A small-molecule ligand and the protein it binds are described below.
Small molecule (SMILES): CC(C)C[C@H]1C(=O)O[Cu]2<-N1=Cc1ccccc1O2

Sequence of chain 1.A:
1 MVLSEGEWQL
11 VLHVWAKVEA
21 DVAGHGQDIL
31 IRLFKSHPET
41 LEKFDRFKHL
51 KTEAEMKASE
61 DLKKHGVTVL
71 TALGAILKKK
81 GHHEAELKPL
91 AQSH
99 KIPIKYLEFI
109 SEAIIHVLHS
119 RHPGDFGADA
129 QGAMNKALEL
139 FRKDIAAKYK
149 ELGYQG

Binding-site contacts:
Ligand atom C2 contacts residue ILE100 of chain 1.A at 3.9 Å (hydrophobic).
Ligand atom C5 contacts residue LEU33 of chain 1.A at 3.0 Å (hydrophobic).
Ligand atom C5 contacts residue PHE44 of chain 1.A at 3.5 Å (hydrophobic).
Ligand atom C12 contacts residue ALA72 of chain 1.A at 4.2 Å (hydrophobic).
Ligand atom O1 contacts residue VAL69 of chain 1.A at 4.2 Å.
Ligand atom C16 contacts residue ILE108 of chain 1.A at 4.2 Å (hydrophobic).
Ligand atom O2 contacts residue HIS65 of chain 1.A at 3.0 Å (h-bond).
Ligand atom O3 contacts residue HIS94 of chain 1.A at 2.5 Å (h-bond).
Ligand atom C11 contacts residue PHE139 of chain 1.A at 4.3 Å (hydrophobic).
Ligand atom C3 contacts residue TYR104 of chain 1.A at 4.0 Å (hydrophobic).
Ligand atom C7 contacts residue HIS65 of chain 1.A at 4.3 Å.
Ligand atom C2 contacts residue ILE108 of chain 1.A at 4.2 Å (hydrophobic).
Ligand atom C6 contacts residue LEU30 of chain 1.A at 4.2 Å (hydrophobic).
Ligand atom C4 contacts residue LEU33 of chain 1.A at 3.4 Å (hydrophobic).
Ligand atom C8 contacts residue HIS94 of chain 1.A at 3.3 Å.
Ligand atom C6 contacts residue LEU33 of chain 1.A at 3.8 Å (hydrophobic).
Ligand atom C12 contacts residue VAL69 of chain 1.A at 4.1 Å (hydrophobic).
Ligand atom C5 contacts residue PHE34 of chain 1.A at 4.0 Å (hydrophobic).
Ligand atom C1 contacts residue ILE100 of chain 1.A at 3.9 Å (hydrophobic).
Ligand atom O1 contacts residue HIS65 of chain 1.A at 2.9 Å (h-bond).
Ligand atom N1 contacts residue VAL69 of chain 1.A at 4.1 Å.
Ligand atom C6 contacts residue PHE34 of chain 1.A at 3.9 Å (hydrophobic).
Ligand atom C4 contacts residue PHE44 of chain 1.A at 4.0 Å (hydrophobic).
Ligand atom CU1 contacts residue HIS65 of chain 1.A at 2.1 Å.
Ligand atom C3 contacts residue ILE100 of chain 1.A at 4.2 Å (hydrophobic).
Ligand atom C4 contacts residue TYR104 of chain 1.A at 3.9 Å (hydrophobic).
Ligand atom C16 contacts residue LEU105 of chain 1.A at 3.8 Å (hydrophobic).
Ligand atom CU1 contacts residue VAL69 of chain 1.A at 3.4 Å.
Ligand atom C7 contacts residue PHE44 of chain 1.A at 4.2 Å (hydrophobic).
Ligand atom O3 contacts residue LEU90 of chain 1.A at 3.6 Å.
Ligand atom N1 contacts residue ILE100 of chain 1.A at 4.2 Å.
Ligand atom C9 contacts residue HIS94 of chain 1.A at 3.9 Å.
Ligand atom C16 contacts residue PHE139 of chain 1.A at 3.9 Å (hydrophobic).
Ligand atom C11 contacts residue LEU105 of chain 1.A at 4.3 Å (hydrophobic).
Ligand atom C12 contacts residue LEU90 of chain 1.A at 4.0 Å (hydrophobic).
Ligand atom O2 contacts residue VAL69 of chain 1.A at 4.0 Å.
Ligand atom C16 contacts residue VAL69 of chain 1.A at 4.3 Å (hydrophobic).
Ligand atom C10 contacts residue VAL69 of chain 1.A at 3.8 Å (hydrophobic).
Ligand atom N1 contacts residue HIS65 of chain 1.A at 4.1 Å.
Ligand atom C6 contacts residue PHE44 of chain 1.A at 3.7 Å (hydrophobic).